This small molecule binds to this protein.
Small molecule (SMILES): Nc1ccc(/C=C/c2cc(Br)c(O)c(Br)c2)cc1

Sequence of chain 1.B:
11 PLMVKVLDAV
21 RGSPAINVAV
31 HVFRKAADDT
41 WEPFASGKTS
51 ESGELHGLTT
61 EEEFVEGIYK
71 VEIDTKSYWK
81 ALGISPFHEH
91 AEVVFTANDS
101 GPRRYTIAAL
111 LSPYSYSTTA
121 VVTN

Binding-site contacts:
Ligand atom BRAD contacts residue IW31 of chain 2.D at 0.4 Å.
Ligand atom OAB contacts residue LYS15 of chain 1.B at 2.9 Å (salt-bridge).
Ligand atom CAH contacts residue SER117 of chain 1.B at 3.3 Å.
Ligand atom CAE contacts residue IW31 of chain 2.D at 1.0 Å.
Ligand atom CAK contacts residue ALA108 of chain 2.B at 3.8 Å (hydrophobic).
Ligand atom BRAC contacts residue IW31 of chain 2.D at 0.4 Å.
Ligand atom CAO contacts residue IW31 of chain 2.D at 0.3 Å.
Ligand atom BRAC contacts residue LYS15 of chain 1.B at 3.5 Å.
Ligand atom CAN contacts residue LYS15 of chain 1.B at 3.6 Å.
Ligand atom CAF contacts residue LEU17 of chain 1.B at 3.7 Å (hydrophobic).
Ligand atom CAP contacts residue IW31 of chain 2.D at 0.3 Å.
Ligand atom CAG contacts residue SER117 of chain 2.B at 3.6 Å.
Ligand atom NAA contacts residue SER117 of chain 1.B at 2.9 Å (h-bond).
Ligand atom OAB contacts residue LYS15 of chain 2.B at 2.9 Å (salt-bridge).
Ligand atom CAM contacts residue SER117 of chain 1.B at 3.4 Å.
Ligand atom CAK contacts residue IW31 of chain 2.D at 0.5 Å.
Ligand atom CAR contacts residue IW31 of chain 2.D at 0.6 Å.
Ligand atom CAJ contacts residue IW31 of chain 2.D at 0.7 Å.
Ligand atom BRAD contacts residue LYS15 of chain 2.B at 3.8 Å.
Ligand atom CAQ contacts residue IW31 of chain 2.D at 0.7 Å.
Ligand atom CAR contacts residue LEU17 of chain 1.B at 3.8 Å (hydrophobic).
Ligand atom CAL contacts residue IW31 of chain 2.D at 0.5 Å.
Ligand atom CAI contacts residue IW31 of chain 2.D at 0.7 Å.
Ligand atom CAG contacts residue LEU110 of chain 1.B at 3.6 Å (hydrophobic).
Ligand atom CAG contacts residue IW31 of chain 2.D at 0.5 Å.
Ligand atom CAL contacts residue LEU17 of chain 2.B at 3.6 Å (hydrophobic).
Ligand atom CAK contacts residue LEU17 of chain 1.B at 3.4 Å (hydrophobic).
Ligand atom CAM contacts residue LEU110 of chain 1.B at 3.7 Å (hydrophobic).
Ligand atom NAA contacts residue IW31 of chain 2.D at 0.3 Å (h-bond).
Ligand atom CAM contacts residue IW31 of chain 2.D at 0.1 Å.
Ligand atom CAF contacts residue IW31 of chain 2.D at 1.0 Å.
Ligand atom NAA contacts residue SER117 of chain 2.B at 2.7 Å (h-bond).
Ligand atom CAN contacts residue IW31 of chain 2.D at 0.2 Å.
Ligand atom CAM contacts residue SER117 of chain 2.B at 3.4 Å.
Ligand atom NAA contacts residue LEU110 of chain 1.B at 3.8 Å.
Ligand atom CAH contacts residue LEU110 of chain 2.B at 3.4 Å (hydrophobic).
Ligand atom CAN contacts residue LYS15 of chain 2.B at 3.7 Å.
Ligand atom CAH contacts residue IW31 of chain 2.D at 0.5 Å.
Ligand atom OAB contacts residue IW31 of chain 2.D at 0.1 Å (h-bond).
Ligand atom CAM contacts residue LEU110 of chain 2.B at 3.6 Å (hydrophobic).

Sequence of chain 2.B:
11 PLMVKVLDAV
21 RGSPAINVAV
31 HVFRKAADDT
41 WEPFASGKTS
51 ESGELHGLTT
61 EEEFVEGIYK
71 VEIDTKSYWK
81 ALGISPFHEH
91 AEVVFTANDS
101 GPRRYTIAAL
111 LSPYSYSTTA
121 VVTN